Sequence of chain 1.E:
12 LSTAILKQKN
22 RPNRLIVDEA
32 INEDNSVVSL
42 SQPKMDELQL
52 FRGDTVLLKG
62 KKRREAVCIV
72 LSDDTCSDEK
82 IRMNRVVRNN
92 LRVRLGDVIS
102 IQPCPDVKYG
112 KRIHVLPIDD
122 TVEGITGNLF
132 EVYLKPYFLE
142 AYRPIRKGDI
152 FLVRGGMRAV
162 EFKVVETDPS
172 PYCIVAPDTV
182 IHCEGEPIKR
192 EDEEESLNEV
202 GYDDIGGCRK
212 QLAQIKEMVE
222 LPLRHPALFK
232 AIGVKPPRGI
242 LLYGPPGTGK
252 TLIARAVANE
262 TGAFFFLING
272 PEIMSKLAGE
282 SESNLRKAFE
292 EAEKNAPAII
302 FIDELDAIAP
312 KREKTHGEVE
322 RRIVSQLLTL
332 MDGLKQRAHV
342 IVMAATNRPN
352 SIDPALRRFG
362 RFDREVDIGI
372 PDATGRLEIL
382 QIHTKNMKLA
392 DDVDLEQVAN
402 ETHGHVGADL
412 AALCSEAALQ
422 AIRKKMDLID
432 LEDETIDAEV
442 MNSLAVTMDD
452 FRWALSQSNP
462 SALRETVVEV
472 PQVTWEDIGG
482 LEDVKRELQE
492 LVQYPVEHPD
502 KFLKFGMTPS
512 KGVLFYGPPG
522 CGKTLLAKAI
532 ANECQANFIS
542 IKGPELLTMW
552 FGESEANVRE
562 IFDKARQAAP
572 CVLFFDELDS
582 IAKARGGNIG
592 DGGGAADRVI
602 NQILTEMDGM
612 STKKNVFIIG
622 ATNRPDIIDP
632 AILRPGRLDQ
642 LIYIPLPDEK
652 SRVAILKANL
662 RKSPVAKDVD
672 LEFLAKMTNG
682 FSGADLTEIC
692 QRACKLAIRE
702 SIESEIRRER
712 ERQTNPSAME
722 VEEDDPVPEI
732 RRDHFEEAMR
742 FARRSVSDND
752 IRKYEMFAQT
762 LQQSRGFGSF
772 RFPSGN

Binding-site contacts:
Ligand atom O4' contacts residue ALA685 of chain 1.E at 3.7 Å.
Ligand atom PB contacts residue GLY523 of chain 1.E at 3.5 Å.
Ligand atom O1B contacts residue THR525 of chain 1.E at 3.0 Å (h-bond).
Ligand atom N7 contacts residue GLY523 of chain 1.E at 3.4 Å (h-bond).
Ligand atom O1B contacts residue LYS524 of chain 1.E at 2.9 Å (salt-bridge).
Ligand atom S1G contacts residue ASN624 of chain 1.E at 3.8 Å.
Ligand atom N1 contacts residue GLY480 of chain 1.E at 3.7 Å.
Ligand atom N1 contacts residue ILE479 of chain 1.E at 3.5 Å.
Ligand atom O3B contacts residue GLY521 of chain 1.E at 3.2 Å (h-bond).
Ligand atom O2B contacts residue GLY523 of chain 1.E at 2.4 Å (h-bond).
Ligand atom O3A contacts residue GLY521 of chain 1.E at 3.6 Å.
Ligand atom N7 contacts residue CYS522 of chain 1.E at 3.2 Å (h-bond).
Ligand atom N3 contacts residue LEU526 of chain 1.E at 3.4 Å.
Ligand atom O2A contacts residue LYS524 of chain 1.E at 3.6 Å.
Ligand atom N1 contacts residue ILE656 of chain 1.E at 3.4 Å.
Ligand atom O2B contacts residue LYS524 of chain 1.E at 3.0 Å (salt-bridge).
Ligand atom C6 contacts residue ILE656 of chain 1.E at 3.6 Å (hydrophobic).
Ligand atom O3B contacts residue LYS524 of chain 1.E at 3.2 Å (salt-bridge).
Ligand atom PB contacts residue LYS524 of chain 1.E at 3.4 Å.
Ligand atom C2' contacts residue LEU526 of chain 1.E at 3.8 Å (hydrophobic).
Ligand atom O2G contacts residue GLY521 of chain 1.E at 3.3 Å.
Ligand atom O2A contacts residue LEU526 of chain 1.E at 3.5 Å (h-bond).
Ligand atom C8 contacts residue GLY523 of chain 1.E at 3.8 Å.
Ligand atom O3A contacts residue CYS522 of chain 1.E at 3.8 Å.
Ligand atom PB contacts residue CYS522 of chain 1.E at 3.7 Å.
Ligand atom O2A contacts residue THR525 of chain 1.E at 3.4 Å (h-bond).
Ligand atom N1 contacts residue ASP478 of chain 1.E at 3.3 Å (salt-bridge).
Ligand atom PG contacts residue GLY521 of chain 1.E at 3.8 Å.
Ligand atom C2 contacts residue LEU526 of chain 1.E at 3.7 Å (hydrophobic).
Ligand atom C2 contacts residue ASP478 of chain 1.E at 3.1 Å.
Ligand atom O2A contacts residue GLY523 of chain 1.E at 3.4 Å.
Ligand atom N6 contacts residue ILE479 of chain 1.E at 3.5 Å.
Ligand atom O2B contacts residue CYS522 of chain 1.E at 2.5 Å (h-bond).
Ligand atom C2 contacts residue ILE656 of chain 1.E at 3.6 Å (hydrophobic).
Ligand atom O1A contacts residue THR525 of chain 1.E at 3.3 Å (h-bond).
Ligand atom O2B contacts residue GLY521 of chain 1.E at 3.5 Å.
Ligand atom C8 contacts residue GLY684 of chain 1.E at 3.8 Å.
Ligand atom O4' contacts residue GLY684 of chain 1.E at 3.5 Å.
Ligand atom C4 contacts residue LEU526 of chain 1.E at 3.5 Å (hydrophobic).
Ligand atom O3A contacts residue GLY523 of chain 1.E at 3.5 Å (h-bond).

A protein and the small-molecule ligand that binds it are described below.
Small molecule (SMILES): Nc1ncnc2c1ncn2[C@@H]1O[C@H](COP(=O)(O)OP(=O)(O)OP(O)(O)=S)[C@@H](O)[C@H]1O